Sequence of chain 1.P:
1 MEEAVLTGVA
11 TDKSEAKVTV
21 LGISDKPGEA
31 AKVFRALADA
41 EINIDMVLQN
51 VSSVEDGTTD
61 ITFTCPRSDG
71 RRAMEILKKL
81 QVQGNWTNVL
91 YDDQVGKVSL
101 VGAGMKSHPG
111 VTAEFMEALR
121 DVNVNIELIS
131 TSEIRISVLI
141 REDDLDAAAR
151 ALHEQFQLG

Binding-site contacts:
Ligand atom CA contacts residue LYS275 of chain 1.O at 3.2 Å.
Ligand atom C contacts residue ALA279 of chain 1.O at 3.9 Å (hydrophobic).
Ligand atom CG2 contacts residue THR308 of chain 1.O at 3.9 Å.
Ligand atom C contacts residue GLU278 of chain 1.O at 4.0 Å.
Ligand atom C contacts residue GLY277 of chain 1.O at 4.0 Å.
Ligand atom O contacts residue GLY277 of chain 1.O at 3.4 Å (h-bond).
Ligand atom OXT contacts residue PRO276 of chain 1.O at 4.0 Å.
Ligand atom C contacts residue ASN125 of chain 1.P at 4.1 Å.
Ligand atom O contacts residue PRO276 of chain 1.O at 4.1 Å.
Ligand atom CB contacts residue ILE126 of chain 1.P at 3.9 Å (hydrophobic).
Ligand atom N contacts residue ASN125 of chain 1.P at 2.8 Å (h-bond).
Ligand atom OXT contacts residue ASN125 of chain 1.P at 3.8 Å.
Ligand atom CG2 contacts residue ILE126 of chain 1.P at 4.3 Å (hydrophobic).
Ligand atom O contacts residue LYS275 of chain 1.O at 3.6 Å (salt-bridge).
Ligand atom O contacts residue ALA279 of chain 1.O at 2.9 Å (h-bond).
Ligand atom OG1 contacts residue GLN298 of chain 1.O at 2.6 Å (h-bond).
Ligand atom CB contacts residue ALA279 of chain 1.O at 3.8 Å (hydrophobic).
Ligand atom OG1 contacts residue ALA279 of chain 1.O at 3.7 Å.
Ligand atom CB contacts residue GLN298 of chain 1.O at 3.4 Å.
Ligand atom O contacts residue GLU278 of chain 1.O at 3.1 Å (salt-bridge).
Ligand atom C contacts residue ILE126 of chain 1.P at 4.0 Å (hydrophobic).
Ligand atom OXT contacts residue GLY277 of chain 1.O at 4.2 Å.
Ligand atom OXT contacts residue LYS275 of chain 1.O at 4.0 Å.
Ligand atom CA contacts residue ILE126 of chain 1.P at 3.7 Å (hydrophobic).
Ligand atom C contacts residue LYS275 of chain 1.O at 3.4 Å.
Ligand atom OXT contacts residue ILE126 of chain 1.P at 2.9 Å (h-bond).
Ligand atom C contacts residue PRO276 of chain 1.O at 4.1 Å (hydrophobic).
Ligand atom CG2 contacts residue GLN298 of chain 1.O at 3.2 Å.
Ligand atom CA contacts residue ASN125 of chain 1.P at 3.8 Å.
Ligand atom CA contacts residue ALA279 of chain 1.O at 4.2 Å (hydrophobic).
Ligand atom N contacts residue ASP274 of chain 1.O at 2.7 Å (salt-bridge).
Ligand atom OXT contacts residue VAL124 of chain 1.P at 4.2 Å.
Ligand atom OG1 contacts residue ILE126 of chain 1.P at 3.2 Å (h-bond).
Ligand atom OG1 contacts residue ILE129 of chain 1.P at 4.3 Å.
Ligand atom N contacts residue LYS275 of chain 1.O at 3.7 Å.
Ligand atom CG2 contacts residue SER273 of chain 1.O at 3.9 Å.
Ligand atom N contacts residue ILE126 of chain 1.P at 2.6 Å (h-bond).
Ligand atom CA contacts residue ASP274 of chain 1.O at 3.9 Å.
Ligand atom CA contacts residue GLU278 of chain 1.O at 4.2 Å.
Ligand atom CG2 contacts residue ASP274 of chain 1.O at 3.9 Å.

Sequence of chain 1.O:
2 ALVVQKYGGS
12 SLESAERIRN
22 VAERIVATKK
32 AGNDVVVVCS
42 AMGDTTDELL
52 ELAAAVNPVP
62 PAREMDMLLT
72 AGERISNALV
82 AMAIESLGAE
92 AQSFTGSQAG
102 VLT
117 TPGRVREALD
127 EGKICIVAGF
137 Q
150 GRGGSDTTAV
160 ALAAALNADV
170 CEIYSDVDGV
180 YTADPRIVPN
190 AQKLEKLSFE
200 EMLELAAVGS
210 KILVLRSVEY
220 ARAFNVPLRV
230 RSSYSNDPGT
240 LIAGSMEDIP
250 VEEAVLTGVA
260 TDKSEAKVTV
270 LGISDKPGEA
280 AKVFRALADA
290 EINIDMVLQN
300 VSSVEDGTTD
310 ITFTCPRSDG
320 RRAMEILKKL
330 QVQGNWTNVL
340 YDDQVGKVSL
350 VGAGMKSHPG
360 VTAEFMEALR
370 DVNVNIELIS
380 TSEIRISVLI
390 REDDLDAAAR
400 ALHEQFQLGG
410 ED

The protein below binds the small molecule below.
Small molecule (SMILES): C[C@@H](O)[C@H](N)C(=O)O